Binding-site contacts:
Ligand atom C8 contacts residue TYR17 of chain 23.S at 4.2 Å (hydrophobic).
Ligand atom C2 contacts residue ASN19 of chain 23.S at 3.4 Å.
Ligand atom N2 contacts residue ASN19 of chain 23.S at 4.1 Å.
Ligand atom O6 contacts residue ASN19 of chain 23.S at 4.4 Å.
Ligand atom O5 contacts residue ASN19 of chain 23.S at 2.2 Å (h-bond).
Ligand atom C3 contacts residue ASN19 of chain 23.S at 4.4 Å.
Ligand atom C1 contacts residue ASN19 of chain 23.S at 1.9 Å.
Ligand atom C5 contacts residue ASN19 of chain 23.S at 3.4 Å.
Ligand atom C6 contacts residue ASN19 of chain 23.S at 4.1 Å.

The protein below binds the small molecule below.
Small molecule (SMILES): CC(=O)N[C@H]1[C@H](O[C@H]2[C@H](O)[C@@H](NC(C)=O)CO[C@@H]2CO)O[C@H](CO)[C@@H](O)[C@@H]1O

Sequence of chain 23.S:
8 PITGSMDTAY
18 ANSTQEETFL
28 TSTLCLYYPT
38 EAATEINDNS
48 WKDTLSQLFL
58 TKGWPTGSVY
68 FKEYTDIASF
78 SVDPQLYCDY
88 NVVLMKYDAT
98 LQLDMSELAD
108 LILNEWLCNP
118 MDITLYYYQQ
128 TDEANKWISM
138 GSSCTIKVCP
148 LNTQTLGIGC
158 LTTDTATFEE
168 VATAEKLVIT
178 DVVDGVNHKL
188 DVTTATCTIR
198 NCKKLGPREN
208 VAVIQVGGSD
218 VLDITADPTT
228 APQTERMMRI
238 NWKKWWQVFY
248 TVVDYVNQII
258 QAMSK